Binding-site contacts:
Ligand atom O1 contacts residue MET29 of chain 2.A at 3.9 Å.
Ligand atom C6 contacts residue VAL8 of chain 2.B at 4.0 Å (hydrophobic).
Ligand atom C3 contacts residue MAN1 of chain 2.F at 0.6 Å.
Ligand atom C6 contacts residue GLU31 of chain 2.B at 3.8 Å.
Ligand atom C1 contacts residue MAN1 of chain 2.F at 0.7 Å.
Ligand atom C5 contacts residue GLU31 of chain 2.B at 3.9 Å.
Ligand atom O1 contacts residue GLU31 of chain 2.B at 3.0 Å (salt-bridge).
Ligand atom O6 contacts residue GLU31 of chain 2.B at 2.7 Å (salt-bridge).
Ligand atom C2 contacts residue MAN1 of chain 2.F at 1.0 Å.
Ligand atom C6 contacts residue MAN1 of chain 2.F at 0.2 Å.
Ligand atom O6 contacts residue VAL8 of chain 2.B at 3.2 Å (h-bond).
Ligand atom C1 contacts residue GLU31 of chain 2.B at 3.9 Å.
Ligand atom O5 contacts residue GLU31 of chain 2.B at 2.9 Å (salt-bridge).
Ligand atom O2 contacts residue MET29 of chain 2.B at 3.5 Å (h-bond).
Ligand atom O3 contacts residue GLU31 of chain 2.A at 2.8 Å (salt-bridge).
Ligand atom C4 contacts residue THR10 of chain 2.A at 3.7 Å.
Ligand atom O6 contacts residue MAN1 of chain 2.F at 0.2 Å (h-bond).
Ligand atom C1 contacts residue TYR37 of chain 2.B at 3.8 Å (hydrophobic).
Ligand atom C5 contacts residue MAN1 of chain 2.F at 0.3 Å.
Ligand atom C4 contacts residue THR10 of chain 2.B at 3.4 Å.
Ligand atom C6 contacts residue THR10 of chain 2.B at 3.4 Å.
Ligand atom C6 contacts residue THR10 of chain 2.A at 3.6 Å.
Ligand atom O5 contacts residue MAN1 of chain 2.F at 0.3 Å (h-bond).
Ligand atom O1 contacts residue MET29 of chain 2.B at 4.0 Å.
Ligand atom C4 contacts residue MAN1 of chain 2.F at 0.7 Å.
Ligand atom O5 contacts residue TYR37 of chain 2.B at 3.9 Å.
Ligand atom O1 contacts residue TYR37 of chain 2.B at 3.8 Å.
Ligand atom O2 contacts residue MET29 of chain 2.A at 3.9 Å.
Ligand atom C5 contacts residue THR10 of chain 2.B at 3.3 Å.
Ligand atom O3 contacts residue MAN1 of chain 2.F at 1.0 Å.
Ligand atom O2 contacts residue MAN1 of chain 2.F at 0.2 Å (h-bond).
Ligand atom C2 contacts residue MET29 of chain 2.A at 3.7 Å (hydrophobic).
Ligand atom O2 contacts residue MET30 of chain 2.A at 3.5 Å.
Ligand atom O1 contacts residue MET30 of chain 2.B at 3.0 Å.
Ligand atom O4 contacts residue THR10 of chain 2.B at 3.9 Å.
Ligand atom O4 contacts residue MAN1 of chain 2.F at 0.6 Å (h-bond).
Ligand atom O6 contacts residue THR10 of chain 2.A at 4.0 Å.
Ligand atom O1 contacts residue MAN1 of chain 2.F at 0.3 Å (h-bond).
Ligand atom O4 contacts residue THR10 of chain 2.A at 2.5 Å (h-bond).
Ligand atom O2 contacts residue GLU31 of chain 2.A at 3.4 Å (salt-bridge).

A small-molecule ligand and the protein it binds are described below.
Small molecule (SMILES): OC[C@H]1O[C@@H](O)[C@H](O)[C@H](O)[C@H]1O

Sequence of chain 2.B:
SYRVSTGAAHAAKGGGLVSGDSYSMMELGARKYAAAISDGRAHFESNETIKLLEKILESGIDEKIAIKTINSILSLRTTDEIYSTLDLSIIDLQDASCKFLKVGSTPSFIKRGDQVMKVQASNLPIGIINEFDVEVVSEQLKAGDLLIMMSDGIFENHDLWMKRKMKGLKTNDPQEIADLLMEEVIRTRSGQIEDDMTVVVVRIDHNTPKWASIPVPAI

Sequence of chain 2.A:
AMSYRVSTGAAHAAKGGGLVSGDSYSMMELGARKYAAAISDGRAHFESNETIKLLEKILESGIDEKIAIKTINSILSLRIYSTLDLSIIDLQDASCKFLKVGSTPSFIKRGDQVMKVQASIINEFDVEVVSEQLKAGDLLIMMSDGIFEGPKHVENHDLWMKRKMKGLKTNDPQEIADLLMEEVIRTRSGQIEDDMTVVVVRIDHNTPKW